Binding-site contacts:
Ligand atom N contacts residue ARG34 of chain 1.G at 3.2 Å (salt-bridge).
Ligand atom O contacts residue LEU4 of chain 1.G at 3.3 Å.
Ligand atom CG2 contacts residue ARG34 of chain 1.G at 3.6 Å.
Ligand atom CB contacts residue LYS35 of chain 1.G at 3.7 Å.
Ligand atom CB contacts residue ASP229 of chain 1.G at 3.6 Å.
Ligand atom N contacts residue ARG34 of chain 1.G at 3.7 Å.
Ligand atom O contacts residue ARG34 of chain 1.G at 2.9 Å (salt-bridge).
Ligand atom CA contacts residue ASP229 of chain 1.G at 3.5 Å.
Ligand atom CB contacts residue PHE39 of chain 1.G at 3.4 Å (hydrophobic).
Ligand atom C contacts residue LYS35 of chain 1.G at 3.7 Å.
Ligand atom O contacts residue PHE39 of chain 1.G at 3.6 Å.
Ligand atom CA contacts residue SER231 of chain 1.G at 3.1 Å.
Ligand atom N contacts residue ASP229 of chain 1.G at 3.5 Å (salt-bridge).
Ligand atom CB contacts residue ARG34 of chain 1.G at 3.6 Å.
Ligand atom N contacts residue ASP229 of chain 1.G at 2.8 Å (salt-bridge).
Ligand atom O contacts residue LYS35 of chain 1.G at 3.3 Å.
Ligand atom N contacts residue LEU230 of chain 1.G at 2.6 Å (h-bond).
Ligand atom C contacts residue ARG34 of chain 1.G at 3.6 Å.
Ligand atom CA contacts residue LEU230 of chain 1.G at 3.5 Å (hydrophobic).
Ligand atom CB contacts residue LEU230 of chain 1.G at 3.2 Å (hydrophobic).
Ligand atom CA contacts residue LEU230 of chain 1.G at 3.5 Å (hydrophobic).
Ligand atom C contacts residue LEU230 of chain 1.G at 3.5 Å (hydrophobic).
Ligand atom CB contacts residue SER231 of chain 1.G at 3.3 Å.
Ligand atom CD1 contacts residue PHE27 of chain 1.G at 3.6 Å (hydrophobic).
Ligand atom O contacts residue LYS35 of chain 1.G at 3.4 Å (salt-bridge).
Ligand atom O contacts residue LYS24 of chain 1.G at 3.7 Å.
Ligand atom OG contacts residue ASP229 of chain 1.G at 3.5 Å.
Ligand atom CA contacts residue PHE39 of chain 1.G at 3.5 Å (hydrophobic).
Ligand atom CD1 contacts residue LEU31 of chain 1.G at 3.6 Å (hydrophobic).
Ligand atom CB contacts residue LEU230 of chain 1.G at 3.4 Å (hydrophobic).
Ligand atom C contacts residue LYS35 of chain 1.G at 3.2 Å.
Ligand atom N contacts residue ARG34 of chain 1.G at 3.3 Å (salt-bridge).
Ligand atom C contacts residue ARG34 of chain 1.G at 3.7 Å.
Ligand atom CG contacts residue LEU230 of chain 1.G at 3.1 Å (hydrophobic).
Ligand atom CD1 contacts residue LEU230 of chain 1.G at 3.4 Å (hydrophobic).
Ligand atom CA contacts residue ARG34 of chain 1.G at 3.7 Å.
Ligand atom N contacts residue PHE39 of chain 1.G at 3.6 Å.
Ligand atom OG contacts residue PHE39 of chain 1.G at 3.3 Å.
Ligand atom O contacts residue LYS24 of chain 1.G at 2.8 Å (salt-bridge).
Ligand atom C contacts residue PHE39 of chain 1.G at 3.4 Å (hydrophobic).

Sequence of chain 1.G:
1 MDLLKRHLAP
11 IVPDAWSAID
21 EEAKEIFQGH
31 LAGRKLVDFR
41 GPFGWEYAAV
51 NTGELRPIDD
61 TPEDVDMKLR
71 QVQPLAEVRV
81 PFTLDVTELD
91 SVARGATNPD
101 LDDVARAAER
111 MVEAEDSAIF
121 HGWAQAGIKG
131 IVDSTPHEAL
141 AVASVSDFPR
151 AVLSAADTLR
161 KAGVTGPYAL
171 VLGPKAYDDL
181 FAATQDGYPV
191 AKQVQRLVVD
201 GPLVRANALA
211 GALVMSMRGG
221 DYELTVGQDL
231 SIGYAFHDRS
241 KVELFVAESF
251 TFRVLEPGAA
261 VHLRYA

A protein and the small-molecule ligand that binds it are described below.
Small molecule (SMILES): CC[C@H](C)[C@H](NC(=O)CNC(=O)[C@H](CC(C)C)NC(=O)[C@H](CO)NC(=O)CN)C(=O)NCC(=O)N[C@@H](CO)C(=O)N[C@@H](CC(C)C)C(=O)N[C@H](C=O)CCCN=C(N)N